Binding-site contacts:
Ligand atom CG contacts residue LYS55 of chain 1.B at 3.5 Å.
Ligand atom OE2 contacts residue TYR54 of chain 1.B at 3.6 Å.
Ligand atom OE2 contacts residue ARG101 of chain 1.A at 2.8 Å (salt-bridge).
Ligand atom O contacts residue TRP55 of chain 1.A at 3.5 Å.
Ligand atom NZ contacts residue ASP56 of chain 1.A at 2.8 Å (salt-bridge).
Ligand atom CD contacts residue ARG101 of chain 1.A at 3.2 Å.
Ligand atom CB contacts residue THR97 of chain 1.B at 3.5 Å.
Ligand atom OE2 contacts residue SER32 of chain 1.B at 2.7 Å (h-bond).
Ligand atom CG contacts residue THR97 of chain 1.B at 3.5 Å.
Ligand atom CG2 contacts residue TYR37 of chain 1.B at 3.6 Å (hydrophobic).
Ligand atom O contacts residue HIS98 of chain 1.B at 3.4 Å.
Ligand atom OD2 contacts residue TYR37 of chain 1.B at 2.5 Å (h-bond).
Ligand atom OE1 contacts residue TYR54 of chain 1.B at 3.5 Å (h-bond).
Ligand atom N contacts residue THR97 of chain 1.B at 2.8 Å (h-bond).
Ligand atom CD contacts residue SER32 of chain 1.B at 3.5 Å.
Ligand atom CD contacts residue HIS31 of chain 1.B at 3.5 Å.
Ligand atom OD1 contacts residue LYS55 of chain 1.B at 2.8 Å (salt-bridge).
Ligand atom N contacts residue GLY102 of chain 1.A at 3.2 Å (h-bond).
Ligand atom CA contacts residue GLY102 of chain 1.A at 3.5 Å.
Ligand atom OE1 contacts residue SER32 of chain 1.B at 2.7 Å (h-bond).
Ligand atom OE1 contacts residue HIS31 of chain 1.B at 3.1 Å.
Ligand atom CB contacts residue SER96 of chain 1.B at 3.4 Å.
Ligand atom N contacts residue GLY102 of chain 1.A at 2.9 Å (h-bond).
Ligand atom OD1 contacts residue TYR103 of chain 1.A at 3.5 Å.
Ligand atom NZ contacts residue ASP58 of chain 1.A at 2.8 Å (salt-bridge).
Ligand atom O contacts residue HIS31 of chain 1.B at 2.8 Å (h-bond).
Ligand atom OD2 contacts residue LYS55 of chain 1.B at 3.6 Å (salt-bridge).
Ligand atom OE1 contacts residue ARG101 of chain 1.A at 2.5 Å (salt-bridge).
Ligand atom CD contacts residue TYR54 of chain 1.B at 3.5 Å (hydrophobic).
Ligand atom OE2 contacts residue TYR103 of chain 1.A at 2.5 Å (h-bond).
Ligand atom CG contacts residue HIS31 of chain 1.B at 3.5 Å.
Ligand atom O contacts residue VAL99 of chain 1.B at 2.9 Å (h-bond).
Ligand atom O contacts residue GLY102 of chain 1.A at 3.2 Å.
Ligand atom CE contacts residue ASP56 of chain 1.A at 3.6 Å.
Ligand atom CD contacts residue TYR103 of chain 1.A at 3.5 Å (hydrophobic).
Ligand atom CG contacts residue TRP54 of chain 1.A at 3.5 Å (hydrophobic).
Ligand atom CA contacts residue THR97 of chain 1.B at 3.6 Å.
Ligand atom O contacts residue TYR103 of chain 1.A at 3.4 Å.
Ligand atom CE contacts residue ASP58 of chain 1.A at 3.4 Å.
Ligand atom O contacts residue LYS55 of chain 1.B at 3.4 Å (salt-bridge).

Sequence of chain 1.B:
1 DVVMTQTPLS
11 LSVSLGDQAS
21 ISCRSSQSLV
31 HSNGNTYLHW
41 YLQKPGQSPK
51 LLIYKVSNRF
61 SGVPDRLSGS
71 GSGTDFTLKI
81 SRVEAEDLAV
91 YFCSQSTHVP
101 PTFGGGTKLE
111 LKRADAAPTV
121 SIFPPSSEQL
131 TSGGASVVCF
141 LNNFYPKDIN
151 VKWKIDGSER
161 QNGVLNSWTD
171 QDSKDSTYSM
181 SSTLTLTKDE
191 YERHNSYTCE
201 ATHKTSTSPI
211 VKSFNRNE

A small-molecule ligand and the protein it binds are described below.
Small molecule (SMILES): CC[C@H](C)[C@H](NC(=O)[C@H](C)NC(=O)[C@H](CCC(=O)O)NC(=O)[C@H](C)N)C(=O)N[C@H](C(=O)N[C@@H](CCCCN)C(=O)N[C@@H](C)C(=O)N[C@@H](CC(=O)O)C(=O)N[C@@H](CCC(=O)O)C(=O)O)C(C)C

Sequence of chain 1.A:
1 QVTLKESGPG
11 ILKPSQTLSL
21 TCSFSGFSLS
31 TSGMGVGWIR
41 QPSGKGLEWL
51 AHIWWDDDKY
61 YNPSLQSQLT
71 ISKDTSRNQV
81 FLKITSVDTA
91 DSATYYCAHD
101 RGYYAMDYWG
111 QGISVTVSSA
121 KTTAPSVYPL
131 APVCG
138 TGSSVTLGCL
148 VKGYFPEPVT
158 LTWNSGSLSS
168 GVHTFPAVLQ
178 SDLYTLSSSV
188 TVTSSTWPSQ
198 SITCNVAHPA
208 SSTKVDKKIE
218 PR